This small molecule binds to this protein.
Small molecule (SMILES): CC(=O)N[C@H]1[C@H](O[C@H]2[C@H](O)[C@@H](NC(C)=O)CO[C@@H]2CO)O[C@H](CO)[C@@H](O)[C@@H]1O

Binding-site contacts:
Ligand atom C7 contacts residue ASN304 of chain 1.B at 3.1 Å.
Ligand atom O7 contacts residue ASN304 of chain 1.B at 3.1 Å (h-bond).
Ligand atom C8 contacts residue ASN304 of chain 1.B at 4.3 Å.
Ligand atom C4 contacts residue ASN304 of chain 1.B at 4.2 Å.
Ligand atom C2 contacts residue ASN304 of chain 1.B at 2.4 Å.
Ligand atom C1 contacts residue ASN304 of chain 1.B at 1.4 Å.
Ligand atom O5 contacts residue ASN304 of chain 1.B at 2.4 Å (h-bond).
Ligand atom C5 contacts residue ASN304 of chain 1.B at 3.7 Å.
Ligand atom N2 contacts residue ASN304 of chain 1.B at 2.8 Å (h-bond).
Ligand atom C3 contacts residue ASN304 of chain 1.B at 3.8 Å.

Sequence of chain 1.B:
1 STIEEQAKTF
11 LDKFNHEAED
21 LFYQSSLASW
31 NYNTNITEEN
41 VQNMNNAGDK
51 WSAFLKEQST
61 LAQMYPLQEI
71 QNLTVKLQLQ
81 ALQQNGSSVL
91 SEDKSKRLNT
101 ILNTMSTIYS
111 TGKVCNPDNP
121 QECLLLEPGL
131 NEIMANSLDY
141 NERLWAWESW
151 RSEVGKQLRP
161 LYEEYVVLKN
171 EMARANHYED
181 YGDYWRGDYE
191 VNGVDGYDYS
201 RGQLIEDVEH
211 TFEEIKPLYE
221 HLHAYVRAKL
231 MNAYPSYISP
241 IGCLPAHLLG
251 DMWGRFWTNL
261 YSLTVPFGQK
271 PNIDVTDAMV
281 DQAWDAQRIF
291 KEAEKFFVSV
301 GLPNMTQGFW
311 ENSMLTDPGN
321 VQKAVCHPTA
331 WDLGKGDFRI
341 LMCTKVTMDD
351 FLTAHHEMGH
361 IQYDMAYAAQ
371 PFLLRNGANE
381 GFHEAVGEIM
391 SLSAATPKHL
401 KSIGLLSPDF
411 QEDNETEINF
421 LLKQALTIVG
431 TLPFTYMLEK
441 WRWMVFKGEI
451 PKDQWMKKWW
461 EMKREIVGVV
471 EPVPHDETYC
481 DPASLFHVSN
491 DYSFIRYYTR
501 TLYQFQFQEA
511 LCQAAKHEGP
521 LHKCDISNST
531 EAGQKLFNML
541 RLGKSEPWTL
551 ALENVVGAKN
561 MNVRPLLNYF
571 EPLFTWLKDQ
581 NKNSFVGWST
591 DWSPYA